Sequence of chain 3.A:
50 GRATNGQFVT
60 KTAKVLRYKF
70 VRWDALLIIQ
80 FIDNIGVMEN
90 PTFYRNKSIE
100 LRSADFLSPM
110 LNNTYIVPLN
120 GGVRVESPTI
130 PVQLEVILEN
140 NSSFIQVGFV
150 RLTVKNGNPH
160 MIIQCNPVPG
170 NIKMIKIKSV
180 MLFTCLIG

Sequence of chain 1.A:
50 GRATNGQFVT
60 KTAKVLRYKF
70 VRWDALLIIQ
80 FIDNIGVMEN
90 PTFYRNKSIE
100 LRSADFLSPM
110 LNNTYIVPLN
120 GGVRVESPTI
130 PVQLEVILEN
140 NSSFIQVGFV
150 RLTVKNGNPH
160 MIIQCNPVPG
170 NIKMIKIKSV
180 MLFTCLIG

Binding-site contacts:
Ligand atom C1 contacts residue GLY156 of chain 3.A at 4.4 Å.
Ligand atom C4 contacts residue GLU125 of chain 3.A at 3.9 Å.
Ligand atom C8 contacts residue MET87 of chain 1.A at 4.0 Å (hydrophobic).
Ligand atom C11 contacts residue GLY85 of chain 1.A at 3.2 Å.
Ligand atom C11 contacts residue VAL86 of chain 1.A at 3.3 Å (hydrophobic).
Ligand atom C6 contacts residue VAL153 of chain 3.A at 4.0 Å (hydrophobic).
Ligand atom O8 contacts residue GLU88 of chain 1.A at 4.0 Å.
Ligand atom C7 contacts residue VAL86 of chain 1.A at 4.0 Å (hydrophobic).
Ligand atom N5 contacts residue VAL86 of chain 1.A at 4.1 Å.
Ligand atom C8 contacts residue LYS154 of chain 3.A at 3.6 Å.
Ligand atom C11 contacts residue ILE84 of chain 1.A at 4.0 Å (hydrophobic).
Ligand atom C11 contacts residue THR152 of chain 3.A at 3.8 Å.
Ligand atom C4 contacts residue VAL153 of chain 3.A at 3.2 Å (hydrophobic).
Ligand atom O7 contacts residue VAL86 of chain 1.A at 3.9 Å.
Ligand atom O8 contacts residue MET87 of chain 1.A at 2.9 Å (h-bond).
Ligand atom N5 contacts residue VAL153 of chain 3.A at 3.5 Å (h-bond).
Ligand atom C10 contacts residue VAL86 of chain 1.A at 3.4 Å (hydrophobic).
Ligand atom O4 contacts residue VAL153 of chain 3.A at 3.7 Å.
Ligand atom C1 contacts residue LYS154 of chain 3.A at 4.2 Å.
Ligand atom O1A contacts residue ASN155 of chain 3.A at 3.1 Å (h-bond).
Ligand atom O4 contacts residue GLU125 of chain 3.A at 3.0 Å (salt-bridge).
Ligand atom N5 contacts residue GLU125 of chain 3.A at 3.4 Å (salt-bridge).
Ligand atom C7 contacts residue MET87 of chain 1.A at 4.2 Å (hydrophobic).
Ligand atom O1B contacts residue ASN155 of chain 3.A at 3.1 Å (h-bond).
Ligand atom C1 contacts residue VAL153 of chain 3.A at 4.3 Å (hydrophobic).
Ligand atom O10 contacts residue VAL86 of chain 1.A at 3.5 Å.
Ligand atom C5 contacts residue GLU125 of chain 3.A at 4.3 Å.
Ligand atom C1 contacts residue ASN155 of chain 3.A at 3.5 Å.
Ligand atom O1A contacts residue GLY156 of chain 3.A at 3.4 Å (h-bond).
Ligand atom C3 contacts residue VAL153 of chain 3.A at 4.4 Å (hydrophobic).
Ligand atom O1A contacts residue LYS154 of chain 3.A at 3.7 Å.
Ligand atom O8 contacts residue LYS154 of chain 3.A at 2.8 Å (salt-bridge).
Ligand atom C5 contacts residue VAL153 of chain 3.A at 3.7 Å (hydrophobic).
Ligand atom C11 contacts residue GLU125 of chain 3.A at 3.1 Å.
Ligand atom C10 contacts residue GLU125 of chain 3.A at 3.7 Å.
Ligand atom O1B contacts residue LYS154 of chain 3.A at 3.8 Å.
Ligand atom O1A contacts residue VAL153 of chain 3.A at 3.9 Å.

This protein binds this small molecule.
Small molecule (SMILES): CC(=O)N[C@H]1[C@H]([C@H](O)[C@H](O)CO)O[C@@](O)(C(=O)O)C[C@@H]1O